Sequence of chain 1.F:
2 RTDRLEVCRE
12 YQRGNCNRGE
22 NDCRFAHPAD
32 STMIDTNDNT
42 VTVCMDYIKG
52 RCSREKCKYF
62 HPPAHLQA

Binding-site contacts:
Ligand atom N3 contacts residue PHE26 of chain 1.F at 3.6 Å.
Ligand atom N2 contacts residue CYS9 of chain 1.F at 3.3 Å (h-bond).
Ligand atom C6 contacts residue ARG10 of chain 1.F at 3.5 Å.
Ligand atom N3 contacts residue CYS9 of chain 1.F at 3.8 Å.
Ligand atom C3' contacts residue ARG10 of chain 1.F at 3.7 Å.
Ligand atom C5 contacts residue PHE26 of chain 1.F at 3.5 Å (hydrophobic).
Ligand atom N3 contacts residue ARG10 of chain 1.F at 3.0 Å (salt-bridge).
Ligand atom N4 contacts residue GLU7 of chain 1.F at 2.9 Å (salt-bridge).
Ligand atom C2' contacts residue GLU11 of chain 1.F at 3.3 Å.
Ligand atom N2 contacts residue ARG19 of chain 1.F at 3.4 Å (salt-bridge).
Ligand atom O2' contacts residue ARG14 of chain 1.F at 3.6 Å.
Ligand atom O2 contacts residue GLU11 of chain 1.F at 3.1 Å (salt-bridge).
Ligand atom C2 contacts residue ARG19 of chain 1.F at 3.4 Å.
Ligand atom C4 contacts residue PHE26 of chain 1.F at 3.4 Å (hydrophobic).
Ligand atom O2 contacts residue ARG10 of chain 1.F at 3.3 Å (salt-bridge).
Ligand atom C4 contacts residue ARG10 of chain 1.F at 3.5 Å.
Ligand atom N1 contacts residue CYS24 of chain 1.F at 3.3 Å (h-bond).
Ligand atom O5' contacts residue ARG10 of chain 1.F at 3.2 Å (salt-bridge).
Ligand atom C2 contacts residue ARG10 of chain 1.F at 3.5 Å.
Ligand atom O6 contacts residue ARG25 of chain 1.F at 2.9 Å (salt-bridge).
Ligand atom N3 contacts residue ARG19 of chain 1.F at 3.5 Å (salt-bridge).
Ligand atom C4 contacts residue ARG19 of chain 1.F at 3.7 Å.
Ligand atom C6 contacts residue ARG25 of chain 1.F at 3.7 Å.
Ligand atom C5 contacts residue ARG19 of chain 1.F at 3.8 Å.
Ligand atom N3 contacts residue PHE26 of chain 1.F at 3.8 Å.
Ligand atom C5 contacts residue ARG10 of chain 1.F at 3.4 Å.
Ligand atom C1' contacts residue GLU11 of chain 1.F at 3.5 Å.
Ligand atom OP2 contacts residue ARG10 of chain 1.F at 3.0 Å (salt-bridge).
Ligand atom O2' contacts residue GLU11 of chain 1.F at 2.4 Å (salt-bridge).
Ligand atom O5' contacts residue ARG14 of chain 1.F at 2.8 Å (salt-bridge).
Ligand atom N1 contacts residue PHE26 of chain 1.F at 3.8 Å.
Ligand atom O6 contacts residue CYS24 of chain 1.F at 3.4 Å.
Ligand atom N4 contacts residue VAL8 of chain 1.F at 3.0 Å (h-bond).
Ligand atom O6 contacts residue ARG19 of chain 1.F at 3.4 Å.
Ligand atom N4 contacts residue ARG10 of chain 1.F at 3.5 Å (salt-bridge).
Ligand atom N4 contacts residue PHE26 of chain 1.F at 3.6 Å.
Ligand atom C2 contacts residue PHE26 of chain 1.F at 3.6 Å (hydrophobic).
Ligand atom C6 contacts residue ARG19 of chain 1.F at 3.3 Å.
Ligand atom N1 contacts residue ARG19 of chain 1.F at 3.3 Å.
Ligand atom N2 contacts residue PHE26 of chain 1.F at 3.8 Å.

A small-molecule ligand and the protein it binds are described below.
Small molecule (SMILES): NC1=NC(=O)C2N=CN=C2N1.Nc1ccn([C@@H]2O[C@H](CO[P](=O)(O)O[C@H]3[C@@H](O)[C@H](n4cnc5c(=O)nc(N)[nH]c54)O[C@@H]3CO[P](=O)(O)O[C@H]3[C@@H](O)[C@H](n4ccc(N)nc4=O)O[C@@H]3CO)[C@@H](OP(=O)(O)O)[C@H]2O)c(=O)n1